A small-molecule ligand and the protein it binds are described below.
Small molecule (SMILES): CCCCS(=N)(=O)CC[C@H](N)C(=O)O

Sequence of chain 1.H:
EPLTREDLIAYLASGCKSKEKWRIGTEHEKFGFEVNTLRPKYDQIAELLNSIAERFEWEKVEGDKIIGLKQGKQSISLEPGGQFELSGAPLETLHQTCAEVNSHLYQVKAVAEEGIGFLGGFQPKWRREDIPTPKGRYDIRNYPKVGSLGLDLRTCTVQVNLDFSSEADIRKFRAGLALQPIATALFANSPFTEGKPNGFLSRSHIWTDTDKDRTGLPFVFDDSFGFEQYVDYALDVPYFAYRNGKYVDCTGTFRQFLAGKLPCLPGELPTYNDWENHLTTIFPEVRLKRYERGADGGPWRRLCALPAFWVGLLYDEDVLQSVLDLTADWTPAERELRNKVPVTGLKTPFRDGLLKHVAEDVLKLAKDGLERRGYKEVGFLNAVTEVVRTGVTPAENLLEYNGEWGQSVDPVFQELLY

Binding-site contacts:
Ligand atom CAB contacts residue PRO95 of chain 1.H at 3.9 Å (hydrophobic).
Ligand atom CAD contacts residue PHE310 of chain 1.H at 3.3 Å (hydrophobic).
Ligand atom N contacts residue MSE173 of chain 1.H at 4.0 Å.
Ligand atom OAG contacts residue MG1 of chain 1.W at 2.4 Å.
Ligand atom SAF contacts residue GLU42 of chain 1.H at 4.1 Å.
Ligand atom C contacts residue ARG227 of chain 1.H at 3.5 Å.
Ligand atom CB contacts residue THR179 of chain 1.H at 4.0 Å.
Ligand atom C contacts residue TRP231 of chain 1.H at 3.7 Å (hydrophobic).
Ligand atom CA contacts residue GLU42 of chain 1.H at 3.7 Å.
Ligand atom O contacts residue THR177 of chain 1.H at 3.0 Å (h-bond).
Ligand atom CAH contacts residue MG1 of chain 1.W at 3.9 Å.
Ligand atom O contacts residue GLU42 of chain 1.H at 3.8 Å.
Ligand atom OAG contacts residue GLU42 of chain 1.H at 3.4 Å (salt-bridge).
Ligand atom SAF contacts residue GLU94 of chain 1.H at 3.8 Å.
Ligand atom CAC contacts residue MSE159 of chain 1.H at 3.4 Å.
Ligand atom CAB contacts residue GLU94 of chain 1.H at 3.4 Å.
Ligand atom SAF contacts residue MG1 of chain 1.W at 3.6 Å.
Ligand atom CB contacts residue TRP231 of chain 1.H at 4.0 Å (hydrophobic).
Ligand atom CAE contacts residue GLU94 of chain 1.H at 3.3 Å.
Ligand atom CAC contacts residue PHE310 of chain 1.H at 3.7 Å (hydrophobic).
Ligand atom CAB contacts residue MSE159 of chain 1.H at 4.0 Å.
Ligand atom CAH contacts residue GLU94 of chain 1.H at 3.8 Å.
Ligand atom CA contacts residue THR177 of chain 1.H at 3.2 Å.
Ligand atom NAA contacts residue PHE310 of chain 1.H at 3.9 Å.
Ligand atom N contacts residue THR177 of chain 1.H at 3.0 Å (h-bond).
Ligand atom O contacts residue THR179 of chain 1.H at 3.3 Å (h-bond).
Ligand atom OXT contacts residue THR179 of chain 1.H at 3.7 Å.
Ligand atom NAA contacts residue ARG322 of chain 1.H at 2.8 Å (salt-bridge).
Ligand atom N contacts residue GLU42 of chain 1.H at 2.8 Å (salt-bridge).
Ligand atom CB contacts residue GLU42 of chain 1.H at 3.7 Å.
Ligand atom OAG contacts residue GLU94 of chain 1.H at 3.2 Å (salt-bridge).
Ligand atom CAH contacts residue GLU42 of chain 1.H at 3.4 Å.
Ligand atom C contacts residue THR179 of chain 1.H at 3.7 Å.
Ligand atom C contacts residue THR177 of chain 1.H at 3.3 Å.
Ligand atom OXT contacts residue TRP231 of chain 1.H at 2.9 Å (h-bond).
Ligand atom OXT contacts residue ARG227 of chain 1.H at 3.2 Å (salt-bridge).
Ligand atom CA contacts residue TRP231 of chain 1.H at 4.0 Å (hydrophobic).
Ligand atom CAB contacts residue TYR156 of chain 1.H at 3.9 Å (hydrophobic).
Ligand atom O contacts residue CYS178 of chain 1.H at 3.1 Å.
Ligand atom O contacts residue ARG227 of chain 1.H at 3.0 Å (salt-bridge).